This protein binds this small molecule.
Small molecule (SMILES): OC[C@H]1O[C@H](O[C@H]2[C@H](O)[C@@H](O)[C@H](OCCCCCC3CCCCC3)O[C@@H]2CO)[C@H](O)[C@@H](O)[C@@H]1O

Sequence of chain 1.E:
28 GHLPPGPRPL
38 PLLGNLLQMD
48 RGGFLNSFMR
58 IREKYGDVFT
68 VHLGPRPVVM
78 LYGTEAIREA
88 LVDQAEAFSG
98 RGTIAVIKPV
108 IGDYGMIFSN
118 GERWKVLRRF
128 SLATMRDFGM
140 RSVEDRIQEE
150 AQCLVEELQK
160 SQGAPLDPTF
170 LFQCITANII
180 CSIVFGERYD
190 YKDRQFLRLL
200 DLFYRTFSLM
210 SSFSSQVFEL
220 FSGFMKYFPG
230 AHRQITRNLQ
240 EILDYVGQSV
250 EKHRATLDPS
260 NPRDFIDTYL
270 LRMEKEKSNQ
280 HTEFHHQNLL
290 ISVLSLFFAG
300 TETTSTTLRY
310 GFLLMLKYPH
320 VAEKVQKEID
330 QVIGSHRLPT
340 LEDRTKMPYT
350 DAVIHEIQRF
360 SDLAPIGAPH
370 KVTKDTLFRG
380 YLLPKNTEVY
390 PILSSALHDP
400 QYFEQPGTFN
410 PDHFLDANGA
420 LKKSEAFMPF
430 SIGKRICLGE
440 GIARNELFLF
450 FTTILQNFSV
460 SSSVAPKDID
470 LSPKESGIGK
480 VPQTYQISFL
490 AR

Binding-site contacts:
Ligand atom C3 contacts residue GLY222 of chain 1.E at 4.2 Å.
Ligand atom C10 contacts residue PHE220 of chain 1.E at 3.6 Å (hydrophobic).
Ligand atom C11 contacts residue PHE220 of chain 1.E at 3.1 Å (hydrophobic).
Ligand atom C7 contacts residue PHE223 of chain 1.E at 4.0 Å (hydrophobic).
Ligand atom C6 contacts residue LEU39 of chain 1.E at 4.2 Å (hydrophobic).
Ligand atom C1 contacts residue PHE223 of chain 1.E at 4.5 Å (hydrophobic).
Ligand atom C5 contacts residue PHE223 of chain 1.E at 3.6 Å (hydrophobic).
Ligand atom C6 contacts residue PHE220 of chain 1.E at 4.3 Å (hydrophobic).
Ligand atom C4 contacts residue PHE220 of chain 1.E at 4.3 Å (hydrophobic).
Ligand atom C5 contacts residue LEU39 of chain 1.E at 4.5 Å (hydrophobic).
Ligand atom C4 contacts residue PHE223 of chain 1.E at 4.1 Å (hydrophobic).
Ligand atom O12 contacts residue GLY222 of chain 1.E at 3.5 Å.
Ligand atom C10 contacts residue LEU40 of chain 1.E at 3.9 Å (hydrophobic).
Ligand atom C1 contacts residue GLY222 of chain 1.E at 3.7 Å.
Ligand atom C3 contacts residue PHE223 of chain 1.E at 3.6 Å (hydrophobic).
Ligand atom C2 contacts residue GLY222 of chain 1.E at 4.4 Å.